Binding-site contacts:
Ligand atom C8 contacts residue ASN346 of chain 1.A at 4.3 Å.
Ligand atom C8 contacts residue SER415 of chain 1.A at 3.6 Å.
Ligand atom O3 contacts residue SER415 of chain 1.A at 4.0 Å.
Ligand atom O6 contacts residue CYS347 of chain 1.A at 3.7 Å.
Ligand atom C2 contacts residue SER415 of chain 1.A at 3.4 Å.
Ligand atom N2 contacts residue CYS347 of chain 1.A at 4.2 Å.
Ligand atom C8 contacts residue LEU231 of chain 1.A at 3.8 Å (hydrophobic).
Ligand atom C4 contacts residue ASN232 of chain 1.A at 4.2 Å.
Ligand atom N2 contacts residue SER415 of chain 1.A at 2.7 Å (h-bond).
Ligand atom O4 contacts residue VAL414 of chain 1.A at 3.5 Å (h-bond).
Ligand atom O6 contacts residue GLY348 of chain 1.A at 3.7 Å.
Ligand atom C1 contacts residue ASN232 of chain 1.A at 1.4 Å.
Ligand atom C5 contacts residue VAL414 of chain 1.A at 3.6 Å (hydrophobic).
Ligand atom N2 contacts residue ASN232 of chain 1.A at 2.9 Å (h-bond).
Ligand atom C3 contacts residue SER415 of chain 1.A at 3.4 Å.
Ligand atom C3 contacts residue CYS413 of chain 1.A at 4.2 Å (hydrophobic).
Ligand atom O7 contacts residue PRO182 of chain 1.A at 4.1 Å.
Ligand atom C3 contacts residue ASN232 of chain 1.A at 3.8 Å.
Ligand atom O7 contacts residue ASN346 of chain 1.A at 3.7 Å.
Ligand atom O5 contacts residue ASN232 of chain 1.A at 2.4 Å (h-bond).
Ligand atom C7 contacts residue VAL224 of chain 1.A at 4.0 Å (hydrophobic).
Ligand atom C2 contacts residue ASN232 of chain 1.A at 2.5 Å.
Ligand atom C3 contacts residue VAL414 of chain 1.A at 3.7 Å (hydrophobic).
Ligand atom C3 contacts residue CYS347 of chain 1.A at 3.8 Å (hydrophobic).
Ligand atom C7 contacts residue SER415 of chain 1.A at 3.5 Å.
Ligand atom O5 contacts residue CYS347 of chain 1.A at 4.3 Å.
Ligand atom C5 contacts residue ASN232 of chain 1.A at 3.7 Å.
Ligand atom C7 contacts residue ASN232 of chain 1.A at 3.9 Å.
Ligand atom C1 contacts residue SER415 of chain 1.A at 3.8 Å.
Ligand atom O3 contacts residue CYS347 of chain 1.A at 2.7 Å (h-bond).
Ligand atom C4 contacts residue VAL414 of chain 1.A at 3.8 Å (hydrophobic).
Ligand atom O7 contacts residue VAL224 of chain 1.A at 4.0 Å.
Ligand atom C8 contacts residue VAL224 of chain 1.A at 3.8 Å (hydrophobic).
Ligand atom O6 contacts residue LYS222 of chain 1.A at 3.5 Å (salt-bridge).
Ligand atom O3 contacts residue CYS413 of chain 1.A at 3.8 Å.
Ligand atom C7 contacts residue CYS347 of chain 1.A at 4.0 Å (hydrophobic).
Ligand atom C8 contacts residue CYS347 of chain 1.A at 3.8 Å (hydrophobic).
Ligand atom O7 contacts residue CYS347 of chain 1.A at 4.1 Å.
Ligand atom O5 contacts residue LYS222 of chain 1.A at 3.3 Å (salt-bridge).
Ligand atom C1 contacts residue LYS222 of chain 1.A at 3.9 Å.

Sequence of chain 1.A:
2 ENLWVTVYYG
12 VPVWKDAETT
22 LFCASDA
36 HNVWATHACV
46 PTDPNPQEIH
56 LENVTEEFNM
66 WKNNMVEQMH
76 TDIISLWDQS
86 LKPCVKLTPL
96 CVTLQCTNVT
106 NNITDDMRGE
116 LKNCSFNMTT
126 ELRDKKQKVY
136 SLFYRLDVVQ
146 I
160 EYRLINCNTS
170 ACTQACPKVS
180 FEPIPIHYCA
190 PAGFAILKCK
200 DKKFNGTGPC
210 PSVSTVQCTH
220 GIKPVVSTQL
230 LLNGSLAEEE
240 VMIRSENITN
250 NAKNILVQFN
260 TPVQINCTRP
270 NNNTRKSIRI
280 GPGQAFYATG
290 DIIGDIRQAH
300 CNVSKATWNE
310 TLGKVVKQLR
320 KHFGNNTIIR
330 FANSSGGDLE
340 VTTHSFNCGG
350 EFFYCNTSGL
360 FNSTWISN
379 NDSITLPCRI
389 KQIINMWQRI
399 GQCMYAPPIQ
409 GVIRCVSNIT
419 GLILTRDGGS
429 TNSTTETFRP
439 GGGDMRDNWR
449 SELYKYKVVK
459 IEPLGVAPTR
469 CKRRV

A small-molecule ligand and the protein it binds are described below.
Small molecule (SMILES): CC(=O)N[C@H]1[C@H](O[C@H]2[C@H](O)[C@@H](NC(C)=O)CO[C@@H]2CO)O[C@H](CO)[C@@H](O[C@@H]2O[C@H](CO[C@H]3O[C@H](CO)[C@@H](O)[C@H](O[C@H]4O[C@H](CO)[C@@H](O)[C@H](O)[C@@H]4O)[C@@H]3O)[C@@H](O)[C@H](O)[C@@H]2O)[C@@H]1O